Binding-site contacts:
Ligand atom O4P contacts residue ARG111 of chain 1.B at 2.7 Å (salt-bridge).
Ligand atom O2P contacts residue PHE456 of chain 1.B at 3.8 Å.
Ligand atom O2 contacts residue PHE456 of chain 1.B at 4.1 Å.
Ligand atom O1 contacts residue ASN161 of chain 1.B at 3.4 Å (h-bond).
Ligand atom O3P contacts residue CYS294 of chain 1.B at 4.2 Å.
Ligand atom O3P contacts residue HIS162 of chain 1.B at 2.8 Å (h-bond).
Ligand atom O4P contacts residue HIS162 of chain 1.B at 4.2 Å.
Ligand atom P contacts residue ARG111 of chain 1.B at 3.9 Å.
Ligand atom P contacts residue ARG450 of chain 1.B at 3.8 Å.
Ligand atom O1 contacts residue HIS162 of chain 1.B at 3.9 Å.
Ligand atom O1P contacts residue ARG450 of chain 1.B at 3.3 Å (salt-bridge).
Ligand atom P contacts residue THR295 of chain 1.B at 4.1 Å.
Ligand atom C3 contacts residue MET166 of chain 1.B at 4.0 Å (hydrophobic).
Ligand atom C1 contacts residue CYS294 of chain 1.B at 1.8 Å (hydrophobic).
Ligand atom C3 contacts residue PHE456 of chain 1.B at 3.7 Å (hydrophobic).
Ligand atom O2P contacts residue THR295 of chain 1.B at 3.1 Å (h-bond).
Ligand atom C3 contacts residue CYS294 of chain 1.B at 3.2 Å (hydrophobic).
Ligand atom O3P contacts residue ARG293 of chain 1.B at 3.0 Å (salt-bridge).
Ligand atom P contacts residue HIS162 of chain 1.B at 3.8 Å.
Ligand atom C2 contacts residue MET166 of chain 1.B at 4.0 Å (hydrophobic).
Ligand atom O2P contacts residue ARG293 of chain 1.B at 4.0 Å.
Ligand atom O2P contacts residue CYS294 of chain 1.B at 3.0 Å (h-bond).
Ligand atom C3 contacts residue ARG450 of chain 1.B at 3.4 Å.
Ligand atom P contacts residue ARG293 of chain 1.B at 3.7 Å.
Ligand atom O2P contacts residue ARG450 of chain 1.B at 4.1 Å.
Ligand atom O4P contacts residue ARG450 of chain 1.B at 3.1 Å (salt-bridge).
Ligand atom O4P contacts residue ARG293 of chain 1.B at 3.3 Å (salt-bridge).
Ligand atom O1P contacts residue MET166 of chain 1.B at 4.1 Å.
Ligand atom C2 contacts residue CYS294 of chain 1.B at 2.9 Å (hydrophobic).
Ligand atom O1 contacts residue CYS294 of chain 1.B at 2.7 Å (h-bond).
Ligand atom O2 contacts residue MET166 of chain 1.B at 4.2 Å.
Ligand atom O1 contacts residue ARG293 of chain 1.B at 3.9 Å.
Ligand atom O2 contacts residue THR236 of chain 1.B at 3.3 Å.
Ligand atom C2 contacts residue THR236 of chain 1.B at 4.1 Å.
Ligand atom O1P contacts residue HIS162 of chain 1.B at 3.9 Å.
Ligand atom O1P contacts residue CYS294 of chain 1.B at 3.9 Å.
Ligand atom O3P contacts residue THR295 of chain 1.B at 4.2 Å.
Ligand atom O2 contacts residue CYS294 of chain 1.B at 3.2 Å (h-bond).
Ligand atom O3P contacts residue ARG111 of chain 1.B at 3.9 Å.
Ligand atom P contacts residue CYS294 of chain 1.B at 4.0 Å.

Sequence of chain 1.B:
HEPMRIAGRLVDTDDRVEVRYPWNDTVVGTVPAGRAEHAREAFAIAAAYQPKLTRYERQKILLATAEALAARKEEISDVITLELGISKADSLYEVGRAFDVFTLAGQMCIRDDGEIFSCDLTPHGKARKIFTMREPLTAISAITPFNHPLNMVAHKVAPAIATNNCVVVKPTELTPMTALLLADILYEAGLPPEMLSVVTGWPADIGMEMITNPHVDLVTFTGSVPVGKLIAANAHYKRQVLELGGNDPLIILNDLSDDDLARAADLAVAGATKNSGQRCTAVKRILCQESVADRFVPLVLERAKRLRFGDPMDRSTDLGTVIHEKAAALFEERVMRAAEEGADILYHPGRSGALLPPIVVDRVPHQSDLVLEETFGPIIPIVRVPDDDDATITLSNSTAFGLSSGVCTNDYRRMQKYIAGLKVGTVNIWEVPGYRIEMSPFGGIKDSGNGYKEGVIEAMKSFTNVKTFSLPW

The protein below binds the small molecule below.
Small molecule (SMILES): O=C[C@H](O)COP(=O)(O)O